Sequence of chain 1.K:
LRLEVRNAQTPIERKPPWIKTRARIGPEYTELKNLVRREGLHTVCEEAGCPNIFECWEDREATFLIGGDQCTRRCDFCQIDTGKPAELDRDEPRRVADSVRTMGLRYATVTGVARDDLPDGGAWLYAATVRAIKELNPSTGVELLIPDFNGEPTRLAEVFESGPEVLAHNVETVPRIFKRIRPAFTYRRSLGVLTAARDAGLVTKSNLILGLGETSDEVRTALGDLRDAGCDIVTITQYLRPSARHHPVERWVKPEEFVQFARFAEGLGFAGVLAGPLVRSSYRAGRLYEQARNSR

Binding-site contacts:
Ligand atom O4' contacts residue XOK4 of chain 1.L at 3.3 Å.
Ligand atom O3' contacts residue GLU202 of chain 1.K at 3.1 Å (salt-bridge).
Ligand atom C5' contacts residue VAL74 of chain 1.K at 3.6 Å (hydrophobic).
Ligand atom O3' contacts residue ASN200 of chain 1.K at 2.9 Å (h-bond).
Ligand atom N3 contacts residue XOK4 of chain 1.L at 3.9 Å.
Ligand atom N7 contacts residue XOK4 of chain 1.L at 3.8 Å.
Ligand atom N1 contacts residue ARG310 of chain 1.K at 3.7 Å.
Ligand atom C6 contacts residue LEU270 of chain 1.K at 3.7 Å (hydrophobic).
Ligand atom O3' contacts residue MET1 of chain 1.NA at 3.4 Å.
Ligand atom N6 contacts residue TYR269 of chain 1.K at 3.6 Å.
Ligand atom O2' contacts residue GLU202 of chain 1.K at 2.7 Å (salt-bridge).
Ligand atom C4 contacts residue XOK4 of chain 1.L at 3.8 Å.
Ligand atom C2 contacts residue XOK4 of chain 1.L at 3.7 Å.
Ligand atom C8 contacts residue PHE107 of chain 1.K at 3.8 Å (hydrophobic).
Ligand atom N1 contacts residue TYR269 of chain 1.K at 3.6 Å.
Ligand atom C6 contacts residue XOK4 of chain 1.L at 3.4 Å.
Ligand atom N3 contacts residue ILE239 of chain 1.K at 3.6 Å.
Ligand atom N3 contacts residue ARG310 of chain 1.K at 3.5 Å (salt-bridge).
Ligand atom N6 contacts residue XOK4 of chain 1.L at 3.4 Å.
Ligand atom N1 contacts residue LEU270 of chain 1.K at 3.4 Å (h-bond).
Ligand atom C8 contacts residue XOK4 of chain 1.L at 3.9 Å.
Ligand atom N6 contacts residue PRO272 of chain 1.K at 3.9 Å.
Ligand atom C6 contacts residue PHE107 of chain 1.K at 3.7 Å (hydrophobic).
Ligand atom N6 contacts residue LEU270 of chain 1.K at 2.7 Å (h-bond).
Ligand atom C3' contacts residue GLU202 of chain 1.K at 3.5 Å.
Ligand atom O2' contacts residue ASN237 of chain 1.K at 3.2 Å (h-bond).
Ligand atom C2' contacts residue ILE239 of chain 1.K at 3.8 Å (hydrophobic).
Ligand atom N6 contacts residue PHE107 of chain 1.K at 2.9 Å (h-bond).
Ligand atom C2 contacts residue ARG310 of chain 1.K at 3.5 Å.
Ligand atom C2' contacts residue GLU202 of chain 1.K at 3.0 Å.
Ligand atom C5' contacts residue MET1 of chain 1.NA at 3.9 Å (hydrophobic).
Ligand atom N7 contacts residue PHE107 of chain 1.K at 3.6 Å.
Ligand atom C5 contacts residue XOK4 of chain 1.L at 3.6 Å.
Ligand atom O3' contacts residue LEU175 of chain 1.K at 3.8 Å.
Ligand atom C5' contacts residue XOK4 of chain 1.L at 3.6 Å.
Ligand atom N9 contacts residue XOK4 of chain 1.L at 3.8 Å.
Ligand atom C5 contacts residue PHE107 of chain 1.K at 3.9 Å (hydrophobic).
Ligand atom O2' contacts residue ASN200 of chain 1.K at 3.4 Å (h-bond).
Ligand atom N1 contacts residue XOK4 of chain 1.L at 3.5 Å (h-bond).
Ligand atom O2' contacts residue ILE239 of chain 1.K at 3.8 Å.

Sequence of chain 1.L:
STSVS

A protein and the small-molecule ligand that binds it are described below.
Small molecule (SMILES): C[C@H]1O[C@@H](n2cnc3c(N)ncnc32)[C@H](O)[C@@H]1O